Sequence of chain 2.A:
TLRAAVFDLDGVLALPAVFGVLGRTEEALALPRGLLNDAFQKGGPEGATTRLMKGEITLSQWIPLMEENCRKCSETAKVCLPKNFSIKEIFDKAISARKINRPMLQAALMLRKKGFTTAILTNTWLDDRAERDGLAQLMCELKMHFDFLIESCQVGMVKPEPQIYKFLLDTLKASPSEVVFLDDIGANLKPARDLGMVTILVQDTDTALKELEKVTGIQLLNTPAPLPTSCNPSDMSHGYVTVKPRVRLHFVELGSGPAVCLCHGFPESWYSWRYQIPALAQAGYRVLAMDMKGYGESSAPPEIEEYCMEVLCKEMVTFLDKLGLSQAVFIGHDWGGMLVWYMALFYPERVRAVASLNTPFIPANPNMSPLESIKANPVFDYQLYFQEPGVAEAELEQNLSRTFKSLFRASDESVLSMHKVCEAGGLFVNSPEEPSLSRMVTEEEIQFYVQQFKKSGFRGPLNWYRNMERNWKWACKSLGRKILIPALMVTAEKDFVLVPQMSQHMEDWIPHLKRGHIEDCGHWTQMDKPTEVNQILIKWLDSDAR

A small-molecule ligand and the protein it binds are described below.
Small molecule (SMILES): Oc1ccc(Cl)cc1-c1ccno1

Binding-site contacts:
Ligand atom N11 contacts residue TRP526 of chain 2.A at 3.7 Å.
Ligand atom C10 contacts residue MET420 of chain 2.A at 3.9 Å (hydrophobic).
Ligand atom O13 contacts residue VAL499 of chain 2.A at 3.7 Å.
Ligand atom C1 contacts residue TYR467 of chain 2.A at 3.8 Å (hydrophobic).
Ligand atom C4 contacts residue HIS525 of chain 2.A at 4.1 Å.
Ligand atom N11 contacts residue MET420 of chain 2.A at 3.8 Å.
Ligand atom C5 contacts residue TRP526 of chain 2.A at 4.0 Å (hydrophobic).
Ligand atom O13 contacts residue ASP336 of chain 2.A at 4.2 Å.
Ligand atom C9 contacts residue VAL499 of chain 2.A at 3.6 Å (hydrophobic).
Ligand atom C9 contacts residue HIS525 of chain 2.A at 3.4 Å.
Ligand atom O13 contacts residue HIS525 of chain 2.A at 3.1 Å.
Ligand atom CL7 contacts residue PHE268 of chain 2.A at 3.8 Å.
Ligand atom C5 contacts residue LEU409 of chain 2.A at 3.9 Å (hydrophobic).
Ligand atom C3 contacts residue MET420 of chain 2.A at 4.4 Å (hydrophobic).
Ligand atom C8 contacts residue VAL499 of chain 2.A at 4.4 Å (hydrophobic).
Ligand atom CL7 contacts residue LEU409 of chain 2.A at 3.5 Å.
Ligand atom C6 contacts residue PHE268 of chain 2.A at 4.5 Å (hydrophobic).
Ligand atom C2 contacts residue HIS525 of chain 2.A at 4.2 Å.
Ligand atom C10 contacts residue HIS525 of chain 2.A at 3.6 Å.
Ligand atom C2 contacts residue TYR384 of chain 2.A at 3.8 Å (hydrophobic).
Ligand atom C4 contacts residue TRP526 of chain 2.A at 3.9 Å (hydrophobic).
Ligand atom C1 contacts residue TYR384 of chain 2.A at 3.7 Å (hydrophobic).
Ligand atom C8 contacts residue MET420 of chain 2.A at 3.3 Å (hydrophobic).
Ligand atom C9 contacts residue MET420 of chain 2.A at 3.6 Å (hydrophobic).
Ligand atom C4 contacts residue MET420 of chain 2.A at 3.6 Å (hydrophobic).
Ligand atom C1 contacts residue PHE268 of chain 2.A at 4.0 Å (hydrophobic).
Ligand atom C8 contacts residue TRP526 of chain 2.A at 3.8 Å (hydrophobic).
Ligand atom C8 contacts residue HIS525 of chain 2.A at 4.0 Å.
Ligand atom C2 contacts residue ASP336 of chain 2.A at 4.2 Å.
Ligand atom C3 contacts residue HIS525 of chain 2.A at 3.7 Å.
Ligand atom C6 contacts residue LEU409 of chain 2.A at 4.2 Å (hydrophobic).
Ligand atom C5 contacts residue MET420 of chain 2.A at 3.8 Å (hydrophobic).
Ligand atom C2 contacts residue TYR467 of chain 2.A at 4.1 Å (hydrophobic).
Ligand atom CL7 contacts residue PHE388 of chain 2.A at 3.9 Å.
Ligand atom O12 contacts residue MET420 of chain 2.A at 3.4 Å.
Ligand atom C6 contacts residue MET420 of chain 2.A at 4.4 Å (hydrophobic).
Ligand atom N11 contacts residue LEU409 of chain 2.A at 4.3 Å.
Ligand atom O12 contacts residue TRP526 of chain 2.A at 3.5 Å.
Ligand atom C10 contacts residue TRP526 of chain 2.A at 4.2 Å (hydrophobic).
Ligand atom C2 contacts residue PHE268 of chain 2.A at 4.4 Å (hydrophobic).